A protein and the small-molecule ligand that binds it are described below.
Small molecule (SMILES): N#C[Fe]([Ni])(C#N)C=O

Sequence of chain 1.L:
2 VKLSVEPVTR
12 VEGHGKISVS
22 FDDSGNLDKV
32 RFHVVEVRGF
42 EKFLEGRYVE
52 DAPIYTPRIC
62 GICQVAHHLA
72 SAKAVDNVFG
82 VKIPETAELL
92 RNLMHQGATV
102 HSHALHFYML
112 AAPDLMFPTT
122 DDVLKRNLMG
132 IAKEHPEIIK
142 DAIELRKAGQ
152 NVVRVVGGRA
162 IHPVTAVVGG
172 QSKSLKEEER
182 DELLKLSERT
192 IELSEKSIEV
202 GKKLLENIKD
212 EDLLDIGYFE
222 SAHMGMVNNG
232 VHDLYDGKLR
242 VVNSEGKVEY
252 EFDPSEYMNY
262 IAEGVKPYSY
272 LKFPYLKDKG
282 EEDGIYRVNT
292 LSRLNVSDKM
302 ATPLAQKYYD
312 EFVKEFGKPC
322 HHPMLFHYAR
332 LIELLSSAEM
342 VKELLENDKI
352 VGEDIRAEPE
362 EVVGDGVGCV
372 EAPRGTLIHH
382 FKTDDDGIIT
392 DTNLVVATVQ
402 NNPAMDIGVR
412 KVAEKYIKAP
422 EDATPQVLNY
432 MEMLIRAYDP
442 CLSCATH

Binding-site contacts:
Ligand atom N1 contacts residue ALA373 of chain 1.L at 3.7 Å.
Ligand atom C3 contacts residue ALA398 of chain 1.L at 4.1 Å (hydrophobic).
Ligand atom C3 contacts residue CYS64 of chain 1.L at 3.1 Å (hydrophobic).
Ligand atom FE contacts residue CYS64 of chain 1.L at 2.8 Å.
Ligand atom C3 contacts residue HIS68 of chain 1.L at 3.2 Å.
Ligand atom N2 contacts residue THR399 of chain 1.L at 2.7 Å (h-bond).
Ligand atom C2 contacts residue CYS442 of chain 1.L at 3.5 Å (hydrophobic).
Ligand atom C1 contacts residue CYS64 of chain 1.L at 3.2 Å (hydrophobic).
Ligand atom O3 contacts residue LEU378 of chain 1.L at 3.2 Å.
Ligand atom NI contacts residue CYS64 of chain 1.L at 2.7 Å.
Ligand atom O3 contacts residue ALA373 of chain 1.L at 3.4 Å.
Ligand atom C1 contacts residue ARG375 of chain 1.L at 3.5 Å.
Ligand atom N2 contacts residue CYS445 of chain 1.L at 3.5 Å.
Ligand atom C2 contacts residue ALA398 of chain 1.L at 3.7 Å (hydrophobic).
Ligand atom O3 contacts residue VAL397 of chain 1.L at 3.7 Å.
Ligand atom N1 contacts residue ARG375 of chain 1.L at 3.1 Å (salt-bridge).
Ligand atom C3 contacts residue ALA373 of chain 1.L at 3.6 Å (hydrophobic).
Ligand atom FE contacts residue VAL397 of chain 1.L at 4.3 Å.
Ligand atom C2 contacts residue CYS445 of chain 1.L at 3.1 Å (hydrophobic).
Ligand atom C1 contacts residue ALA373 of chain 1.L at 3.8 Å (hydrophobic).
Ligand atom NI contacts residue CYS442 of chain 1.L at 2.7 Å.
Ligand atom FE contacts residue CYS445 of chain 1.L at 2.6 Å.
Ligand atom C1 contacts residue PRO374 of chain 1.L at 4.2 Å (hydrophobic).
Ligand atom N2 contacts residue ALA398 of chain 1.L at 3.6 Å.
Ligand atom C3 contacts residue CYS445 of chain 1.L at 3.2 Å (hydrophobic).
Ligand atom NI contacts residue CYS61 of chain 1.L at 2.8 Å.
Ligand atom C2 contacts residue ARG375 of chain 1.L at 3.8 Å.
Ligand atom NI contacts residue CYS445 of chain 1.L at 3.0 Å.
Ligand atom N2 contacts residue ARG375 of chain 1.L at 3.7 Å.
Ligand atom O3 contacts residue HIS68 of chain 1.L at 3.1 Å (h-bond).
Ligand atom C3 contacts residue LEU378 of chain 1.L at 4.2 Å (hydrophobic).
Ligand atom FE contacts residue HIS68 of chain 1.L at 4.1 Å.
Ligand atom N1 contacts residue CYS64 of chain 1.L at 3.4 Å.
Ligand atom C2 contacts residue THR399 of chain 1.L at 3.8 Å.
Ligand atom N1 contacts residue PRO374 of chain 1.L at 3.4 Å.
Ligand atom O3 contacts residue CYS64 of chain 1.L at 3.8 Å.
Ligand atom N2 contacts residue CYS442 of chain 1.L at 3.4 Å.
Ligand atom O3 contacts residue ALA67 of chain 1.L at 4.2 Å.
Ligand atom O3 contacts residue CYS445 of chain 1.L at 4.0 Å.
Ligand atom C3 contacts residue VAL397 of chain 1.L at 3.7 Å (hydrophobic).